Sequence of chain 1.A:
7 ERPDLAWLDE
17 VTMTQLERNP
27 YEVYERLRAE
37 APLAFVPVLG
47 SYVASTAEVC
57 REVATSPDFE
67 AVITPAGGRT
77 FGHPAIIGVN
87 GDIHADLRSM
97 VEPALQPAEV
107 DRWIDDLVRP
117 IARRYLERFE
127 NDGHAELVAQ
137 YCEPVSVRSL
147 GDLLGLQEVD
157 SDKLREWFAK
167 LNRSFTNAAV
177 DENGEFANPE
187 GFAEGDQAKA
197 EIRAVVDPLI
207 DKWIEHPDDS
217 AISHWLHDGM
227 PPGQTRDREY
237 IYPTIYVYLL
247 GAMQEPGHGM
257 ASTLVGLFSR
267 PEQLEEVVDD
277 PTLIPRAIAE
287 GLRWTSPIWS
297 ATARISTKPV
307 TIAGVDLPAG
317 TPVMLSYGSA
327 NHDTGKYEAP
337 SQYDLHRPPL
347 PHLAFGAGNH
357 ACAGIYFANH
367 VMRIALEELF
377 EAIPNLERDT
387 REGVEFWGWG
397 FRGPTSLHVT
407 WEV

Binding-site contacts:
Ligand atom CAE contacts residue PHE397 of chain 1.A at 3.6 Å (hydrophobic).
Ligand atom CAI contacts residue PHE77 of chain 1.A at 4.3 Å (hydrophobic).
Ligand atom CAG contacts residue ALA248 of chain 1.A at 4.0 Å (hydrophobic).
Ligand atom OAH contacts residue ALA248 of chain 1.A at 3.8 Å.
Ligand atom OAB contacts residue GLY247 of chain 1.A at 3.1 Å (h-bond).
Ligand atom CAD contacts residue ALA297 of chain 1.A at 4.4 Å (hydrophobic).
Ligand atom CAJ contacts residue ILE294 of chain 1.A at 4.2 Å (hydrophobic).
Ligand atom CAF contacts residue HEM1 of chain 1.B at 4.0 Å.
Ligand atom OAB contacts residue TYR242 of chain 1.A at 4.5 Å.
Ligand atom CAE contacts residue PHE171 of chain 1.A at 3.8 Å (hydrophobic).
Ligand atom OAB contacts residue LEU246 of chain 1.A at 3.5 Å.
Ligand atom CAD contacts residue ILE83 of chain 1.A at 4.0 Å (hydrophobic).
Ligand atom CAA contacts residue VAL243 of chain 1.A at 3.8 Å (hydrophobic).
Ligand atom CAF contacts residue ILE294 of chain 1.A at 3.4 Å (hydrophobic).
Ligand atom CAC contacts residue PHE397 of chain 1.A at 4.0 Å (hydrophobic).
Ligand atom CAJ contacts residue GLY247 of chain 1.A at 4.0 Å.
Ligand atom CAC contacts residue THR298 of chain 1.A at 3.9 Å.
Ligand atom CAF contacts residue ILE83 of chain 1.A at 4.2 Å (hydrophobic).
Ligand atom OAH contacts residue GLY247 of chain 1.A at 3.4 Å.
Ligand atom OAH contacts residue VAL243 of chain 1.A at 3.1 Å (h-bond).
Ligand atom CAD contacts residue THR298 of chain 1.A at 3.6 Å.
Ligand atom CAC contacts residue ALA297 of chain 1.A at 3.9 Å (hydrophobic).
Ligand atom CAI contacts residue PHE397 of chain 1.A at 4.2 Å (hydrophobic).
Ligand atom CAJ contacts residue VAL243 of chain 1.A at 3.7 Å (hydrophobic).
Ligand atom CAI contacts residue GLY247 of chain 1.A at 4.0 Å.
Ligand atom CAG contacts residue VAL243 of chain 1.A at 3.8 Å (hydrophobic).
Ligand atom CAD contacts residue ILE294 of chain 1.A at 3.7 Å (hydrophobic).
Ligand atom CAG contacts residue HEM1 of chain 1.B at 3.5 Å.
Ligand atom CAC contacts residue PHE171 of chain 1.A at 3.9 Å (hydrophobic).
Ligand atom CAG contacts residue GLY247 of chain 1.A at 4.2 Å.
Ligand atom OAB contacts residue VAL243 of chain 1.A at 2.7 Å (h-bond).
Ligand atom CAE contacts residue ILE83 of chain 1.A at 3.9 Å (hydrophobic).
Ligand atom CAC contacts residue ILE83 of chain 1.A at 3.7 Å (hydrophobic).
Ligand atom OAB contacts residue PHE77 of chain 1.A at 3.8 Å.
Ligand atom CAA contacts residue HEM1 of chain 1.B at 3.5 Å.
Ligand atom CAA contacts residue ALA248 of chain 1.A at 3.3 Å (hydrophobic).
Ligand atom CAE contacts residue PHE77 of chain 1.A at 4.1 Å (hydrophobic).
Ligand atom CAI contacts residue VAL243 of chain 1.A at 3.8 Å (hydrophobic).
Ligand atom CAD contacts residue HEM1 of chain 1.B at 4.5 Å.
Ligand atom CAA contacts residue GLY247 of chain 1.A at 3.9 Å.

This protein binds this small molecule.
Small molecule (SMILES): CCOc1ccccc1O